Sequence of chain 1.B:
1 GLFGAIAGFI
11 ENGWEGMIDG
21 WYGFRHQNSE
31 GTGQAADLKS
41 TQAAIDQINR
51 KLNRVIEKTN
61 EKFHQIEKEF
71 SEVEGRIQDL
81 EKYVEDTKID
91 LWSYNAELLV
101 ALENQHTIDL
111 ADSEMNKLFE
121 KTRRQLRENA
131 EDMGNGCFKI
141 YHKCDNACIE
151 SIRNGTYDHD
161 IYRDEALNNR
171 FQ

Binding-site contacts:
Ligand atom C1 contacts residue ASN154 of chain 1.B at 2.8 Å.
Ligand atom C5 contacts residue SER151 of chain 1.B at 4.5 Å.
Ligand atom O5 contacts residue SER151 of chain 1.B at 3.7 Å.
Ligand atom O1 contacts residue THR156 of chain 1.B at 2.9 Å (h-bond).
Ligand atom O5 contacts residue ALA147 of chain 1.B at 4.3 Å.
Ligand atom O1 contacts residue SER151 of chain 1.B at 3.5 Å.
Ligand atom O1 contacts residue ASN154 of chain 1.B at 2.6 Å (h-bond).
Ligand atom C7 contacts residue ASN154 of chain 1.B at 3.6 Å.
Ligand atom C5 contacts residue GLU150 of chain 1.B at 4.1 Å.
Ligand atom C5 contacts residue ALA147 of chain 1.B at 4.2 Å (hydrophobic).
Ligand atom C1 contacts residue THR156 of chain 1.B at 4.3 Å.
Ligand atom O6 contacts residue GLU150 of chain 1.B at 3.0 Å.
Ligand atom O7 contacts residue ASN154 of chain 1.B at 3.3 Å.
Ligand atom C1 contacts residue SER151 of chain 1.B at 4.0 Å.
Ligand atom C2 contacts residue GLU150 of chain 1.B at 4.5 Å.
Ligand atom O5 contacts residue GLU150 of chain 1.B at 2.9 Å.
Ligand atom O6 contacts residue SER151 of chain 1.B at 4.3 Å.
Ligand atom O6 contacts residue ASN146 of chain 1.B at 4.3 Å.
Ligand atom C6 contacts residue ALA147 of chain 1.B at 3.4 Å (hydrophobic).
Ligand atom C2 contacts residue ASN154 of chain 1.B at 3.7 Å.
Ligand atom O5 contacts residue ASN154 of chain 1.B at 3.5 Å (h-bond).
Ligand atom C1 contacts residue GLU150 of chain 1.B at 3.6 Å.
Ligand atom C6 contacts residue GLU150 of chain 1.B at 4.1 Å.
Ligand atom N2 contacts residue ASN154 of chain 1.B at 3.2 Å (h-bond).
Ligand atom O7 contacts residue GLU150 of chain 1.B at 4.2 Å.
Ligand atom O6 contacts residue ALA147 of chain 1.B at 3.3 Å (h-bond).

A small-molecule ligand and the protein it binds are described below.
Small molecule (SMILES): CC(=O)N[C@@H]1[C@@H](O)[C@H](O)[C@@H](CO)O[C@@H]1O